Sequence of chain 1.C:
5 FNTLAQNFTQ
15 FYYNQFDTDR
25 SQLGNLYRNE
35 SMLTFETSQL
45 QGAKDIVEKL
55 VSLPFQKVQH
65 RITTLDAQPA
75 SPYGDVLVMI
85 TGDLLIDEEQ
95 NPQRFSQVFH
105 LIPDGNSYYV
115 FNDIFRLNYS

A small-molecule ligand and the protein it binds are described below.
Small molecule (SMILES): NCC(=O)N[C@@H](Cc1ccccc1)C(=O)N[C@@H](CO)C(=O)N[C@H](C=O)Cc1ccccc1

Binding-site contacts:
Ligand atom O contacts residue GLN45 of chain 1.D at 3.2 Å (h-bond).
Ligand atom CE2 contacts residue MET36 of chain 1.D at 4.1 Å (hydrophobic).
Ligand atom CD2 contacts residue GLU34 of chain 1.D at 3.7 Å.
Ligand atom C contacts residue GLU34 of chain 1.D at 4.4 Å.
Ligand atom N contacts residue PHE5 of chain 1.C at 3.9 Å.
Ligand atom CG contacts residue GLU34 of chain 1.D at 4.2 Å.
Ligand atom CZ contacts residue THR38 of chain 1.D at 4.0 Å.
Ligand atom CD1 contacts residue PHE5 of chain 1.C at 3.7 Å (hydrophobic).
Ligand atom CG contacts residue MET36 of chain 1.D at 3.9 Å (hydrophobic).
Ligand atom CZ contacts residue MET36 of chain 1.D at 4.2 Å (hydrophobic).
Ligand atom CE2 contacts residue GLN43 of chain 1.D at 3.8 Å.
Ligand atom CD1 contacts residue MET36 of chain 1.D at 4.0 Å (hydrophobic).
Ligand atom C contacts residue PHE5 of chain 1.C at 3.5 Å (hydrophobic).
Ligand atom CE1 contacts residue PRO73 of chain 1.C at 4.0 Å (hydrophobic).
Ligand atom CD2 contacts residue MET36 of chain 1.D at 3.8 Å (hydrophobic).
Ligand atom CD1 contacts residue PRO73 of chain 1.C at 4.3 Å (hydrophobic).
Ligand atom CB contacts residue MET36 of chain 1.D at 4.2 Å (hydrophobic).
Ligand atom CZ contacts residue GLN43 of chain 1.D at 3.4 Å.
Ligand atom CD2 contacts residue LEU44 of chain 1.D at 4.3 Å (hydrophobic).
Ligand atom O contacts residue PHE5 of chain 1.C at 3.6 Å.
Ligand atom CE1 contacts residue GLN72 of chain 1.C at 4.3 Å.
Ligand atom CB contacts residue GLN45 of chain 1.D at 3.9 Å.
Ligand atom CZ contacts residue GLN72 of chain 1.C at 4.4 Å.
Ligand atom CE2 contacts residue PHE115 of chain 1.D at 3.9 Å (hydrophobic).
Ligand atom CE1 contacts residue PHE5 of chain 1.C at 4.2 Å (hydrophobic).
Ligand atom CZ contacts residue PRO73 of chain 1.C at 3.8 Å (hydrophobic).
Ligand atom CZ contacts residue SER75 of chain 1.C at 4.3 Å.
Ligand atom CE1 contacts residue MET36 of chain 1.D at 4.4 Å (hydrophobic).
Ligand atom CA contacts residue PHE5 of chain 1.C at 3.6 Å (hydrophobic).
Ligand atom C contacts residue GLN45 of chain 1.D at 4.3 Å.
Ligand atom CE2 contacts residue LEU44 of chain 1.D at 4.0 Å (hydrophobic).
Ligand atom N contacts residue GLN45 of chain 1.D at 3.9 Å.
Ligand atom O contacts residue PHE5 of chain 1.C at 4.0 Å.
Ligand atom CE1 contacts residue GLN43 of chain 1.D at 3.5 Å.
Ligand atom CD2 contacts residue GLN45 of chain 1.D at 4.4 Å.
Ligand atom CB contacts residue GLU34 of chain 1.D at 3.9 Å.
Ligand atom N contacts residue GLN43 of chain 1.D at 3.8 Å.
Ligand atom CA contacts residue GLU34 of chain 1.D at 3.8 Å.
Ligand atom OG contacts residue GLN45 of chain 1.D at 4.2 Å.
Ligand atom CE1 contacts residue ALA71 of chain 1.C at 4.4 Å (hydrophobic).

Sequence of chain 1.D:
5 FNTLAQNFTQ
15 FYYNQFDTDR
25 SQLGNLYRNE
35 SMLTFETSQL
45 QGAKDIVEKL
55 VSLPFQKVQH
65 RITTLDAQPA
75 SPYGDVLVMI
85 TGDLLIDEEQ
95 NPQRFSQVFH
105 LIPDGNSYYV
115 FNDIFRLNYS